Binding-site contacts:
Ligand atom C4 contacts residue ASN657 of chain 1.C at 4.2 Å.
Ligand atom C1 contacts residue ASN657 of chain 1.C at 1.4 Å.
Ligand atom O5 contacts residue ASN657 of chain 1.C at 2.4 Å (h-bond).
Ligand atom N2 contacts residue ASN657 of chain 1.C at 2.9 Å (h-bond).
Ligand atom C3 contacts residue ASN657 of chain 1.C at 3.8 Å.
Ligand atom C7 contacts residue ASN657 of chain 1.C at 3.2 Å.
Ligand atom C5 contacts residue ASN657 of chain 1.C at 3.7 Å.
Ligand atom C2 contacts residue ASN657 of chain 1.C at 2.5 Å.
Ligand atom O7 contacts residue ASN657 of chain 1.C at 3.1 Å (h-bond).
Ligand atom C8 contacts residue ASN657 of chain 1.C at 4.3 Å.

This protein binds this small molecule.
Small molecule (SMILES): CC(=O)N[C@@H]1[C@@H](O)[C@H](O)[C@@H](CO)O[C@H]1O

Sequence of chain 1.C:
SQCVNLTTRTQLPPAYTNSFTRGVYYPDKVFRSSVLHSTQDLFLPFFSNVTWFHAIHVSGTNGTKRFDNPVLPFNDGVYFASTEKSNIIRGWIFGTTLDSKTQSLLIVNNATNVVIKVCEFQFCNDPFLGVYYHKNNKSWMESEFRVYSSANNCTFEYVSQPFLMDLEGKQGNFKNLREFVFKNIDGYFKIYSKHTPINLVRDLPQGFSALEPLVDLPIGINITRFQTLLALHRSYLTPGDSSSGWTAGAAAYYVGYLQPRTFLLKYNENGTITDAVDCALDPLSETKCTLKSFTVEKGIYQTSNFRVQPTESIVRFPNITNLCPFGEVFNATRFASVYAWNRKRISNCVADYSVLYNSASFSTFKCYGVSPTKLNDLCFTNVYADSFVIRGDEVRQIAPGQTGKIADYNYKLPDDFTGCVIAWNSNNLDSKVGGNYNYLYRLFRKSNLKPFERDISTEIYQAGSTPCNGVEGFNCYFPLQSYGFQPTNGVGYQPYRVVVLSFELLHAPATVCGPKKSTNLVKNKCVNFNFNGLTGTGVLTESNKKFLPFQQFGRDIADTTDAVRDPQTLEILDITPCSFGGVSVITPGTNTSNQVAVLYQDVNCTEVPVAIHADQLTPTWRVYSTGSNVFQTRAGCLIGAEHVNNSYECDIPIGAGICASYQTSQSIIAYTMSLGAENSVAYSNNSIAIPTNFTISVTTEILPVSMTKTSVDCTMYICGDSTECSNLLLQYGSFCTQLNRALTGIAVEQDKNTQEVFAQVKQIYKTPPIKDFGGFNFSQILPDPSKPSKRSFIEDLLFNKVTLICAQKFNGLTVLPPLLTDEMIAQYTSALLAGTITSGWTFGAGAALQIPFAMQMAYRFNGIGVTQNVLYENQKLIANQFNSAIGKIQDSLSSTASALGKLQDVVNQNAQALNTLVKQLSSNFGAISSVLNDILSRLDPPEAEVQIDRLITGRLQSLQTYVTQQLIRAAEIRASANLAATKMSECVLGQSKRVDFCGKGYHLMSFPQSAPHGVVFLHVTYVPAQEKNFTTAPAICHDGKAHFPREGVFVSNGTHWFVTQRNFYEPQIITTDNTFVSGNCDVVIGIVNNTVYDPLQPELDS